Binding-site contacts:
Ligand atom C5 contacts residue ASN13 of chain 1.G at 3.6 Å.
Ligand atom C8 contacts residue ASN13 of chain 1.G at 4.4 Å.
Ligand atom O5 contacts residue ASN13 of chain 1.G at 2.4 Å (h-bond).
Ligand atom C7 contacts residue ASN13 of chain 1.G at 3.4 Å.
Ligand atom O7 contacts residue ASN13 of chain 1.G at 3.3 Å (h-bond).
Ligand atom C3 contacts residue ASN13 of chain 1.G at 3.7 Å.
Ligand atom N2 contacts residue ASN13 of chain 1.G at 2.8 Å (h-bond).
Ligand atom C1 contacts residue ASN13 of chain 1.G at 1.4 Å.
Ligand atom C2 contacts residue ASN13 of chain 1.G at 2.3 Å.
Ligand atom C4 contacts residue ASN13 of chain 1.G at 4.0 Å.

Sequence of chain 1.G:
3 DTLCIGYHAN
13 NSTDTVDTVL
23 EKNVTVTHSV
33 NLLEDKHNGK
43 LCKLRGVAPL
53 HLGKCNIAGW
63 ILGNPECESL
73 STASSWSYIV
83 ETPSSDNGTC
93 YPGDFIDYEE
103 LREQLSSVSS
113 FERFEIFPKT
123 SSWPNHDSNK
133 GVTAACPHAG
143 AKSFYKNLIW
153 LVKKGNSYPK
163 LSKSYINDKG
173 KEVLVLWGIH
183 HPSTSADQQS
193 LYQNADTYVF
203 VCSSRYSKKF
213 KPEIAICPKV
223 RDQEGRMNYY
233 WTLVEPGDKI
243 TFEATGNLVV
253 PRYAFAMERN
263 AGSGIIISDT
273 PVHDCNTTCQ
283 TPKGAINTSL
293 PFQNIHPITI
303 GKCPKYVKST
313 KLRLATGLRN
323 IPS

This small molecule binds to this protein.
Small molecule (SMILES): CC(=O)N[C@@H]1[C@@H](O)[C@H](O)[C@@H](CO)O[C@H]1O